Sequence of chain 20.B:
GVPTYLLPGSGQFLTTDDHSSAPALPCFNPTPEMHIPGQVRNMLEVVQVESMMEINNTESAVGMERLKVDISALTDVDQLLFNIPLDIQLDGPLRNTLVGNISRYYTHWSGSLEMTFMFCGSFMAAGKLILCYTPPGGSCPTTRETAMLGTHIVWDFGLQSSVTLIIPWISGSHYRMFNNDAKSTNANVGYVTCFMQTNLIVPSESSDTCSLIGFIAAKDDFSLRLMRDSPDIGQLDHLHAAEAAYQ

Sequence of chain 16.B:
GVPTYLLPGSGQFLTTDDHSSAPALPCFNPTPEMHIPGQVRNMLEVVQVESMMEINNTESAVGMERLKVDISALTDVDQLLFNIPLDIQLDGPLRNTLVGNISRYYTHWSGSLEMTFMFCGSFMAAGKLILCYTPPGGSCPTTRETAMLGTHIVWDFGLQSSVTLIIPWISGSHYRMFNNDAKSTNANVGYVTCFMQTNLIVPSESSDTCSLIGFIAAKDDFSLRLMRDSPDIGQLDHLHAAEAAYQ

Binding-site contacts:
Ligand atom F2 contacts residue PHE147 of chain 20.A at 3.2 Å.
Ligand atom CM3 contacts residue THR97 of chain 20.A at 3.9 Å.
Ligand atom F1 contacts residue VAL171 of chain 20.A at 3.0 Å.
Ligand atom F2 contacts residue SER170 of chain 20.A at 3.5 Å.
Ligand atom F3 contacts residue ALA169 of chain 20.A at 3.7 Å.
Ligand atom N3A contacts residue PHE147 of chain 20.A at 3.6 Å.
Ligand atom C2A contacts residue LEU220 of chain 20.A at 3.8 Å (hydrophobic).
Ligand atom CM4 contacts residue ALA169 of chain 20.A at 3.5 Å (hydrophobic).
Ligand atom C6B contacts residue ILE95 of chain 20.A at 3.6 Å (hydrophobic).
Ligand atom CM2 contacts residue TRP93 of chain 20.A at 3.9 Å (hydrophobic).
Ligand atom C5B contacts residue ILE184 of chain 20.A at 3.4 Å (hydrophobic).
Ligand atom F1 contacts residue ALA145 of chain 20.A at 3.0 Å.
Ligand atom O1A contacts residue ALA145 of chain 20.A at 3.8 Å.
Ligand atom CM6 contacts residue ILE217 of chain 20.A at 3.4 Å (hydrophobic).
Ligand atom N3A contacts residue ILE182 of chain 20.A at 3.0 Å.
Ligand atom F3 contacts residue ALA24 of chain 20.B at 3.9 Å.
Ligand atom F2 contacts residue ALA169 of chain 20.A at 2.2 Å.
Ligand atom C4 contacts residue PHE115 of chain 20.A at 3.3 Å (hydrophobic).
Ligand atom CM6 contacts residue ILE184 of chain 20.A at 3.5 Å (hydrophobic).
Ligand atom F2 contacts residue MET146 of chain 20.A at 3.7 Å.
Ligand atom C6B contacts residue ILE184 of chain 20.A at 3.7 Å (hydrophobic).
Ligand atom CM4 contacts residue ALA145 of chain 20.A at 3.5 Å (hydrophobic).
Ligand atom C3A contacts residue ILE182 of chain 20.A at 3.2 Å (hydrophobic).
Ligand atom O1A contacts residue ILE182 of chain 20.A at 3.9 Å.
Ligand atom F2 contacts residue ALA145 of chain 20.A at 3.0 Å.
Ligand atom F3 contacts residue ILE182 of chain 20.A at 3.2 Å.
Ligand atom CM4 contacts residue ILE182 of chain 20.A at 3.6 Å (hydrophobic).
Ligand atom F3 contacts residue LEU14 of chain 16.B at 3.9 Å.
Ligand atom C1B contacts residue ILE95 of chain 20.A at 3.5 Å (hydrophobic).
Ligand atom N1A contacts residue LEU220 of chain 20.A at 3.0 Å.
Ligand atom N3A contacts residue ILE184 of chain 20.A at 3.9 Å.
Ligand atom O1A contacts residue LEU220 of chain 20.A at 3.4 Å.
Ligand atom CM2 contacts residue ILE119 of chain 20.A at 3.5 Å (hydrophobic).
Ligand atom C2B contacts residue ILE119 of chain 20.A at 3.5 Å (hydrophobic).
Ligand atom F1 contacts residue SER170 of chain 20.A at 3.7 Å.
Ligand atom O1B contacts residue ILE95 of chain 20.A at 3.0 Å.
Ligand atom C3B contacts residue ILE119 of chain 20.A at 3.5 Å (hydrophobic).
Ligand atom O1 contacts residue ILE217 of chain 20.A at 3.3 Å.
Ligand atom CM6 contacts residue MET187 of chain 20.A at 3.8 Å (hydrophobic).
Ligand atom C2A contacts residue ILE182 of chain 20.A at 3.6 Å (hydrophobic).

A protein and the small-molecule ligand that binds it are described below.
Small molecule (SMILES): Cc1cc(CCCOc2c(C)cc(-c3noc(C(F)(F)F)n3)cc2C)on1

Sequence of chain 20.A:
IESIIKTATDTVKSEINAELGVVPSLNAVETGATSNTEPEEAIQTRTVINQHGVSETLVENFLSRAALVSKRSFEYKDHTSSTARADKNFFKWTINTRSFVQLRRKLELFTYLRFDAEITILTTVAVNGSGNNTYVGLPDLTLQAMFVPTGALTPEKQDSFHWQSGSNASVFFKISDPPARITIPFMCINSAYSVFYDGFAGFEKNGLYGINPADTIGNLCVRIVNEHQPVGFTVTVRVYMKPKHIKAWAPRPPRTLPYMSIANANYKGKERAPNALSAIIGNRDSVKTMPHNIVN